Sequence of chain 1.A:
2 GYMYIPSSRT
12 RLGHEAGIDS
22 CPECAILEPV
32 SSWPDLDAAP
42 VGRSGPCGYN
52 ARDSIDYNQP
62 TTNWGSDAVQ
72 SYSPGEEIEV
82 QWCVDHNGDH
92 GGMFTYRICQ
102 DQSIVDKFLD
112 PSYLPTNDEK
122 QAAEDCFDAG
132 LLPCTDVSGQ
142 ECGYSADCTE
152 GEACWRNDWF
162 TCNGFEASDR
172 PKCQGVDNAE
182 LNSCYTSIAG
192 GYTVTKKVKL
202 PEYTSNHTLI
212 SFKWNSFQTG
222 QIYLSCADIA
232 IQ

This small molecule binds to this protein.
Small molecule (SMILES): CC(=O)N[C@@H]1[C@@H](O)[C@H](O)[C@@H](CO)O[C@H]1O

Binding-site contacts:
Ligand atom C8 contacts residue THR205 of chain 1.A at 3.6 Å.
Ligand atom O7 contacts residue ASN207 of chain 1.A at 3.9 Å.
Ligand atom C5 contacts residue ASN207 of chain 1.A at 3.6 Å.
Ligand atom O5 contacts residue ASN207 of chain 1.A at 2.3 Å (h-bond).
Ligand atom C8 contacts residue SER206 of chain 1.A at 3.7 Å.
Ligand atom C1 contacts residue ASN207 of chain 1.A at 1.5 Å.
Ligand atom C2 contacts residue ASN207 of chain 1.A at 2.5 Å.
Ligand atom N2 contacts residue ASN207 of chain 1.A at 3.0 Å (h-bond).
Ligand atom C4 contacts residue ASN207 of chain 1.A at 4.2 Å.
Ligand atom C3 contacts residue ASN207 of chain 1.A at 3.8 Å.
Ligand atom C8 contacts residue ASN207 of chain 1.A at 4.0 Å.
Ligand atom C7 contacts residue ASN207 of chain 1.A at 3.6 Å.